This small molecule binds to this protein.
Small molecule (SMILES): C=C(Cl)/C=C/[C@@H](O)CC(=C)C[C@H]1O[C@@H]2[C@H](C)[C@@H](OC(=O)C[C@H]3C[C@H](OC(C)=O)C[C@@]4(C[C@@](C)(O)C[C@H](CC(=C)[C@@H](C)[C@H](OC(C)=O)[C@H](C)C(=O)C[C@@H]5C[C@H](OC)C[C@@]6(C[C@@H](O)C[C@H](/C=C\CCC[C@H]7O[C@](O)(C[C@H](O)[C@H]7C)[C@H]2O)O6)O5)O4)O3)[C@@H]1O

Sequence of chain 1.D:
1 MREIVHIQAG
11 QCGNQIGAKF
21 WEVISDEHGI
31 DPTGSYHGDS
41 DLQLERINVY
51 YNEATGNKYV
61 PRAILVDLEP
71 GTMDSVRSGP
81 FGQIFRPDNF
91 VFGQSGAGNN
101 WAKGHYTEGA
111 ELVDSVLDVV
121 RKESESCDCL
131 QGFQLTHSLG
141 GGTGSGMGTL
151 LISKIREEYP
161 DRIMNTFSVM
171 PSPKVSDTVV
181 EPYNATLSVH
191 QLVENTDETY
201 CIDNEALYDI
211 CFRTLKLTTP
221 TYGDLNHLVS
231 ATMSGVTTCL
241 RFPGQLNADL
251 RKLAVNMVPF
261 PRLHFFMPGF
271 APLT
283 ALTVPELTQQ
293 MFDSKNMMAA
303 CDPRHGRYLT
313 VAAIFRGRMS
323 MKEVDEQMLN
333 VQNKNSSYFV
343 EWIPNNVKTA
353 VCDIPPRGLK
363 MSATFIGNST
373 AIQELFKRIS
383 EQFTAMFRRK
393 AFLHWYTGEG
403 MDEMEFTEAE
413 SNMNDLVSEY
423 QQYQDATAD

Binding-site contacts:
Ligand atom O1 contacts residue ASP177 of chain 1.D at 3.8 Å.
Ligand atom C47 contacts residue VAL179 of chain 1.D at 3.8 Å (hydrophobic).
Ligand atom C49 contacts residue PRO182 of chain 1.D at 3.9 Å (hydrophobic).
Ligand atom C50 contacts residue GLU181 of chain 1.D at 3.9 Å.
Ligand atom C29 contacts residue MET388 of chain 1.D at 3.4 Å (hydrophobic).
Ligand atom CL1 contacts residue SER172 of chain 1.D at 3.9 Å.
Ligand atom C2 contacts residue ASP177 of chain 1.D at 3.7 Å.
Ligand atom C55 contacts residue PHE394 of chain 1.D at 3.9 Å (hydrophobic).
Ligand atom C42 contacts residue ASP177 of chain 1.D at 3.7 Å.
Ligand atom O41 contacts residue ASP177 of chain 1.D at 3.5 Å (salt-bridge).
Ligand atom O9 contacts residue ASP177 of chain 1.D at 3.9 Å.
Ligand atom CL1 contacts residue PRO173 of chain 1.D at 3.2 Å.
Ligand atom C63 contacts residue PRO173 of chain 1.D at 3.4 Å (hydrophobic).
Ligand atom C48 contacts residue VAL179 of chain 1.D at 4.0 Å (hydrophobic).
Ligand atom C51 contacts residue THR178 of chain 1.D at 3.3 Å.
Ligand atom C49 contacts residue THR178 of chain 1.D at 3.4 Å.
Ligand atom O47 contacts residue MET388 of chain 1.D at 3.8 Å.
Ligand atom C49 contacts residue VAL179 of chain 1.D at 3.9 Å (hydrophobic).
Ligand atom O1 contacts residue VAL179 of chain 1.D at 3.0 Å.
Ligand atom C50 contacts residue PRO173 of chain 1.D at 4.0 Å (hydrophobic).
Ligand atom C50 contacts residue THR178 of chain 1.D at 3.8 Å.
Ligand atom O42 contacts residue VAL179 of chain 1.D at 3.5 Å.
Ligand atom O47 contacts residue PRO182 of chain 1.D at 4.0 Å.
Ligand atom C29 contacts residue ALA387 of chain 1.D at 4.0 Å (hydrophobic).
Ligand atom O47 contacts residue VAL179 of chain 1.D at 3.3 Å (h-bond).
Ligand atom O42 contacts residue ASP177 of chain 1.D at 2.5 Å (salt-bridge).
Ligand atom C1 contacts residue ASP177 of chain 1.D at 3.4 Å.
Ligand atom CL1 contacts residue GLN384 of chain 1.D at 3.8 Å.
Ligand atom C28 contacts residue ALA387 of chain 1.D at 3.5 Å (hydrophobic).
Ligand atom C45 contacts residue PRO173 of chain 1.D at 3.9 Å (hydrophobic).
Ligand atom C48 contacts residue PRO182 of chain 1.D at 3.8 Å (hydrophobic).
Ligand atom C51 contacts residue SER176 of chain 1.D at 3.6 Å.
Ligand atom C51 contacts residue GLU181 of chain 1.D at 3.5 Å.
Ligand atom C41 contacts residue VAL179 of chain 1.D at 3.8 Å (hydrophobic).
Ligand atom O17 contacts residue PHE394 of chain 1.D at 4.0 Å.
Ligand atom C28 contacts residue MET388 of chain 1.D at 4.0 Å (hydrophobic).
Ligand atom C44 contacts residue PRO173 of chain 1.D at 4.0 Å (hydrophobic).
Ligand atom C30 contacts residue MET388 of chain 1.D at 4.0 Å (hydrophobic).
Ligand atom O9 contacts residue VAL179 of chain 1.D at 3.1 Å.
Ligand atom C1 contacts residue VAL179 of chain 1.D at 3.8 Å (hydrophobic).